A small-molecule ligand and the protein it binds are described below.
Small molecule (SMILES): CC[C@H](C)[C@H](NC(=O)[C@@H](N)Cc1cnc[nH]1)C(=O)N[C@@H](C)C=O

Binding-site contacts:
Ligand atom CD1 contacts residue GLY61 of chain 1.A at 3.5 Å.
Ligand atom N contacts residue THR32 of chain 1.A at 2.9 Å (h-bond).
Ligand atom CG1 contacts residue THR59 of chain 1.A at 3.4 Å.
Ligand atom CB contacts residue THR59 of chain 1.A at 3.8 Å.
Ligand atom C contacts residue ILE62 of chain 1.A at 3.9 Å (hydrophobic).
Ligand atom CB contacts residue SER60 of chain 1.A at 4.1 Å.
Ligand atom CE1 contacts residue ALA70 of chain 1.A at 4.1 Å (hydrophobic).
Ligand atom CD2 contacts residue ASP64 of chain 1.A at 3.2 Å.
Ligand atom CD1 contacts residue SER60 of chain 1.A at 4.1 Å.
Ligand atom N contacts residue SER60 of chain 1.A at 4.0 Å.
Ligand atom CA contacts residue ILE62 of chain 1.A at 3.8 Å (hydrophobic).
Ligand atom CB contacts residue PHE58 of chain 1.A at 3.4 Å (hydrophobic).
Ligand atom CG2 contacts residue VAL34 of chain 1.A at 4.0 Å (hydrophobic).
Ligand atom CB contacts residue THR32 of chain 1.A at 4.1 Å.
Ligand atom CB contacts residue VAL34 of chain 1.A at 3.9 Å (hydrophobic).
Ligand atom ND1 contacts residue CYS33 of chain 1.A at 4.0 Å.
Ligand atom CA contacts residue THR32 of chain 1.A at 4.0 Å.
Ligand atom O contacts residue ILE62 of chain 1.A at 3.0 Å (h-bond).
Ligand atom O contacts residue THR32 of chain 1.A at 3.6 Å.
Ligand atom ND1 contacts residue ASP64 of chain 1.A at 4.0 Å.
Ligand atom CG contacts residue THR32 of chain 1.A at 3.7 Å.
Ligand atom ND1 contacts residue THR32 of chain 1.A at 2.8 Å (h-bond).
Ligand atom NE2 contacts residue ASP64 of chain 1.A at 3.8 Å.
Ligand atom CE1 contacts residue CYS33 of chain 1.A at 3.7 Å (hydrophobic).
Ligand atom C contacts residue THR32 of chain 1.A at 3.5 Å.
Ligand atom CD1 contacts residue PHE15 of chain 1.A at 3.8 Å (hydrophobic).
Ligand atom CD1 contacts residue THR59 of chain 1.A at 3.4 Å.
Ligand atom CG contacts residue ASP64 of chain 1.A at 3.6 Å.
Ligand atom O contacts residue GLY61 of chain 1.A at 3.2 Å.
Ligand atom CE1 contacts residue THR32 of chain 1.A at 3.8 Å.
Ligand atom CG2 contacts residue ARG23 of chain 1.A at 3.8 Å.
Ligand atom CB contacts residue ASP64 of chain 1.A at 4.1 Å.
Ligand atom NE2 contacts residue ASP67 of chain 1.A at 4.2 Å.
Ligand atom N contacts residue ILE62 of chain 1.A at 2.9 Å (h-bond).
Ligand atom N contacts residue ASP64 of chain 1.A at 2.6 Å (salt-bridge).
Ligand atom CB contacts residue THR32 of chain 1.A at 3.5 Å.
Ligand atom NE2 contacts residue ALA70 of chain 1.A at 4.2 Å.
Ligand atom CA contacts residue ASP64 of chain 1.A at 3.3 Å.
Ligand atom CA contacts residue THR32 of chain 1.A at 3.1 Å.
Ligand atom CG2 contacts residue THR32 of chain 1.A at 4.1 Å.

Sequence of chain 1.A:
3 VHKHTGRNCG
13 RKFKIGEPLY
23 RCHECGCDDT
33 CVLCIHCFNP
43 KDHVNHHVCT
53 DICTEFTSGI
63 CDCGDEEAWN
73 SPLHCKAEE